Binding-site contacts:
Ligand atom C8 contacts residue TRP60 of chain 1.A at 4.0 Å (hydrophobic).
Ligand atom C5 contacts residue ASN57 of chain 1.A at 3.6 Å.
Ligand atom C3 contacts residue THR75 of chain 1.A at 4.2 Å.
Ligand atom O5 contacts residue ASN57 of chain 1.A at 2.3 Å (h-bond).
Ligand atom C2 contacts residue GLU76 of chain 1.A at 4.5 Å.
Ligand atom N2 contacts residue ASN57 of chain 1.A at 2.9 Å (h-bond).
Ligand atom C4 contacts residue ASN57 of chain 1.A at 4.2 Å.
Ligand atom C7 contacts residue GLU76 of chain 1.A at 4.2 Å.
Ligand atom C7 contacts residue ASN57 of chain 1.A at 3.4 Å.
Ligand atom C2 contacts residue ASN57 of chain 1.A at 2.5 Å.
Ligand atom C8 contacts residue GLU76 of chain 1.A at 3.9 Å.
Ligand atom C8 contacts residue ASN57 of chain 1.A at 4.5 Å.
Ligand atom O7 contacts residue ASN57 of chain 1.A at 3.6 Å (h-bond).
Ligand atom C1 contacts residue GLU76 of chain 1.A at 4.3 Å.
Ligand atom N2 contacts residue GLU76 of chain 1.A at 3.5 Å (salt-bridge).
Ligand atom C3 contacts residue ASN57 of chain 1.A at 3.8 Å.
Ligand atom C1 contacts residue ASN57 of chain 1.A at 1.4 Å.
Ligand atom O6 contacts residue HIS56 of chain 1.A at 4.3 Å.

This small molecule binds to this protein.
Small molecule (SMILES): CC(=O)N[C@@H]1[C@@H](O)[C@H](O)[C@@H](CO)O[C@H]1O

Sequence of chain 1.A:
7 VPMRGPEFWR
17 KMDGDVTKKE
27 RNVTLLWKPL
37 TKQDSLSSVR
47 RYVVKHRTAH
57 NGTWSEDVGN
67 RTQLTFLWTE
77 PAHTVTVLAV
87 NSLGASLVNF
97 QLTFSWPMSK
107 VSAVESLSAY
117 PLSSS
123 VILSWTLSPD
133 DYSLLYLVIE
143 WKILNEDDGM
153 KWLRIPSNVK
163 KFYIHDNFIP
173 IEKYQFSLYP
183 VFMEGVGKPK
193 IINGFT